Binding-site contacts:
Ligand atom C44 contacts residue ASN57 of chain 2.A at 3.0 Å.
Ligand atom C45 contacts residue ASN57 of chain 2.A at 3.2 Å.
Ligand atom S55 contacts residue THR54 of chain 2.A at 3.6 Å (h-bond).
Ligand atom C36 contacts residue GLN67 of chain 2.A at 3.4 Å.
Ligand atom F26 contacts residue LEU69 of chain 2.A at 3.0 Å.
Ligand atom C21 contacts residue ASN57 of chain 2.A at 3.2 Å.
Ligand atom N06 contacts residue ASN57 of chain 2.A at 2.8 Å (h-bond).
Ligand atom F26 contacts residue LYS70 of chain 2.A at 2.9 Å.
Ligand atom O59 contacts residue SER41 of chain 1.B at 2.6 Å (h-bond).
Ligand atom C23 contacts residue MET66 of chain 2.A at 3.2 Å (hydrophobic).
Ligand atom F53 contacts residue LEU172 of chain 1.B at 3.2 Å.
Ligand atom C07 contacts residue THR107 of chain 2.A at 3.5 Å.
Ligand atom F62 contacts residue GLN179 of chain 1.B at 3.5 Å.
Ligand atom C12 contacts residue TYR130 of chain 2.A at 3.5 Å (hydrophobic).
Ligand atom C24 contacts residue LYS70 of chain 2.A at 3.4 Å.
Ligand atom C24 contacts residue MET66 of chain 2.A at 3.4 Å (hydrophobic).
Ligand atom C12 contacts residue THR107 of chain 2.A at 3.4 Å.
Ligand atom N43 contacts residue ASN57 of chain 2.A at 2.5 Å (h-bond).
Ligand atom C25 contacts residue LYS70 of chain 2.A at 3.5 Å.
Ligand atom C10 contacts residue THR107 of chain 2.A at 3.5 Å.
Ligand atom C28 contacts residue ASN57 of chain 2.A at 3.4 Å.
Ligand atom C12 contacts residue ALA105 of chain 2.A at 3.5 Å (hydrophobic).
Ligand atom C12 contacts residue ASN53 of chain 2.A at 3.5 Å.
Ligand atom C58 contacts residue THR54 of chain 2.A at 3.2 Å.
Ligand atom O51 contacts residue GLN179 of chain 1.B at 2.9 Å.
Ligand atom C02 contacts residue ASN57 of chain 2.A at 3.3 Å.
Ligand atom F53 contacts residue ARG173 of chain 1.B at 2.9 Å.
Ligand atom O29 contacts residue LYS70 of chain 2.A at 3.5 Å (salt-bridge).
Ligand atom C11 contacts residue THR107 of chain 2.A at 3.4 Å.
Ligand atom C31 contacts residue LYS70 of chain 2.A at 3.5 Å.
Ligand atom C30 contacts residue ASN57 of chain 2.A at 3.3 Å.
Ligand atom F26 contacts residue MET66 of chain 2.A at 2.8 Å.
Ligand atom F27 contacts residue LEU56 of chain 2.A at 2.9 Å.
Ligand atom O57 contacts residue THR54 of chain 2.A at 3.0 Å (h-bond).
Ligand atom F42 contacts residue LYS70 of chain 2.A at 3.2 Å.
Ligand atom F27 contacts residue MET66 of chain 2.A at 3.1 Å.
Ligand atom C39 contacts residue GLN63 of chain 2.A at 3.4 Å.
Ligand atom O57 contacts residue PRO38 of chain 1.B at 3.3 Å.
Ligand atom CL47 contacts residue ASP74 of chain 2.A at 2.9 Å.
Ligand atom C19 contacts residue ASN53 of chain 2.A at 3.4 Å.

Sequence of chain 1.B:
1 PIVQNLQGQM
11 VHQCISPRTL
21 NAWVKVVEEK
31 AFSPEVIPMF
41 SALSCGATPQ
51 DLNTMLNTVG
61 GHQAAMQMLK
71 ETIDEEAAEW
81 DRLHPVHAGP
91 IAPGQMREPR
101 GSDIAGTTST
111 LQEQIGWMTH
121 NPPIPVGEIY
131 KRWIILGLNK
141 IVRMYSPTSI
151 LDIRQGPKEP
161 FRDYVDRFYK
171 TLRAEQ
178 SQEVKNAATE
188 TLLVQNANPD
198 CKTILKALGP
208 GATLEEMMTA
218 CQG

Sequence of chain 2.A:
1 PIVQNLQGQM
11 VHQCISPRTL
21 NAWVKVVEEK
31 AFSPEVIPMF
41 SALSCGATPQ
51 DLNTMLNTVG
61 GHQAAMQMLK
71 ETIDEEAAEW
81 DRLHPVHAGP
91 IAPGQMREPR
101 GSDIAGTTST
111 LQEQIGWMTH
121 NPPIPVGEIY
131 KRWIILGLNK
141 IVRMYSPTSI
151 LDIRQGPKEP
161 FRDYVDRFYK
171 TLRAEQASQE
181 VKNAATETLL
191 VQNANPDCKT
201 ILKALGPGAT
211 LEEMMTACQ

This small molecule binds to this protein.
Small molecule (SMILES): CC(C)(C#Cc1ccc(-c2ccc(Cl)c3c(NS(C)(=O)=O)nn(CC(F)(F)F)c23)c([C@H](Cc2cc(F)cc(F)c2)NC(=O)Cn2nc(C(F)(F)F)c3c2C(F)(F)[C@@H]2C[C@H]32)n1)S(C)(=O)=O